Binding-site contacts:
Ligand atom C5A contacts residue LEU127 of chain 4.A at 3.8 Å (hydrophobic).
Ligand atom C2B contacts residue ILE184 of chain 4.A at 4.1 Å (hydrophobic).
Ligand atom N3A contacts residue ILE220 of chain 4.A at 4.3 Å.
Ligand atom O1B contacts residue ILE125 of chain 4.A at 4.1 Å.
Ligand atom C4A contacts residue MET146 of chain 4.A at 4.0 Å (hydrophobic).
Ligand atom C6B contacts residue ILE125 of chain 4.A at 3.3 Å (hydrophobic).
Ligand atom C2A contacts residue ILE220 of chain 4.A at 4.1 Å (hydrophobic).
Ligand atom N2 contacts residue MET217 of chain 4.A at 3.1 Å (h-bond).
Ligand atom C4B contacts residue ILE220 of chain 4.A at 4.2 Å (hydrophobic).
Ligand atom C3C contacts residue ILE101 of chain 4.A at 3.8 Å (hydrophobic).
Ligand atom C5A contacts residue TYR145 of chain 4.A at 3.7 Å (hydrophobic).
Ligand atom C1B contacts residue ILE125 of chain 4.A at 3.6 Å (hydrophobic).
Ligand atom C5B contacts residue ILE125 of chain 4.A at 3.5 Å (hydrophobic).
Ligand atom C2C contacts residue MET217 of chain 4.A at 3.9 Å (hydrophobic).
Ligand atom N3A contacts residue TYR147 of chain 4.A at 4.1 Å.
Ligand atom C4B contacts residue ILE125 of chain 4.A at 4.0 Å (hydrophobic).
Ligand atom C2A contacts residue PHE182 of chain 4.A at 4.1 Å (hydrophobic).
Ligand atom O1A contacts residue LEU127 of chain 4.A at 4.1 Å.
Ligand atom CL1 contacts residue ILE125 of chain 4.A at 3.7 Å.
Ligand atom C4A contacts residue TYR145 of chain 4.A at 3.7 Å (hydrophobic).
Ligand atom CL2 contacts residue ILE184 of chain 4.A at 4.2 Å.
Ligand atom C5B contacts residue ILE220 of chain 4.A at 4.3 Å (hydrophobic).
Ligand atom C4 contacts residue LEU103 of chain 4.A at 3.6 Å (hydrophobic).
Ligand atom C2B contacts residue TYR147 of chain 4.A at 3.4 Å (hydrophobic).
Ligand atom O1A contacts residue ILE239 of chain 4.A at 4.3 Å.
Ligand atom C31 contacts residue LEU103 of chain 4.A at 4.1 Å (hydrophobic).
Ligand atom CL2 contacts residue TYR147 of chain 4.A at 2.4 Å.
Ligand atom C3B contacts residue ILE125 of chain 4.A at 4.3 Å (hydrophobic).
Ligand atom N2 contacts residue ASN215 of chain 4.A at 4.0 Å.
Ligand atom C5 contacts residue MET217 of chain 4.A at 3.8 Å (hydrophobic).
Ligand atom C2C contacts residue ILE101 of chain 4.A at 4.2 Å (hydrophobic).
Ligand atom CL1 contacts residue ILE239 of chain 4.A at 4.0 Å.
Ligand atom C3 contacts residue MET217 of chain 4.A at 4.2 Å (hydrophobic).
Ligand atom N3A contacts residue PHE182 of chain 4.A at 4.1 Å.
Ligand atom C3 contacts residue LEU103 of chain 4.A at 4.3 Å (hydrophobic).
Ligand atom O1 contacts residue MET217 of chain 4.A at 2.7 Å (h-bond).
Ligand atom C31 contacts residue MET195 of chain 4.A at 3.9 Å (hydrophobic).
Ligand atom C3B contacts residue TYR147 of chain 4.A at 3.3 Å (hydrophobic).
Ligand atom C2B contacts residue ILE125 of chain 4.A at 4.1 Å (hydrophobic).
Ligand atom CL2 contacts residue LEU187 of chain 4.A at 3.9 Å.

This protein binds this small molecule.
Small molecule (SMILES): Cc1cc(CCCOc2c(Cl)cc(C3=NCCO3)cc2Cl)on1

Sequence of chain 4.A:
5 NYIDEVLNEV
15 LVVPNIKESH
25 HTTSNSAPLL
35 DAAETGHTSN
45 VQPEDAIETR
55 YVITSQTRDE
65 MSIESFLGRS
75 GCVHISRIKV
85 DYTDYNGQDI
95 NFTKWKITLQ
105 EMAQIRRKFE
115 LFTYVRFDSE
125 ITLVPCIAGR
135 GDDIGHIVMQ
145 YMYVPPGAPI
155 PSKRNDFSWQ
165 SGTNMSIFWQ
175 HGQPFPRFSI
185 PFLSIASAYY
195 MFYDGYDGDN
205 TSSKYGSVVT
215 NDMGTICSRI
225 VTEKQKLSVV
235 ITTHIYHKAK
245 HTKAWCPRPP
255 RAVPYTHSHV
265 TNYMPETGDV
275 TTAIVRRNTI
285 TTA